The protein below binds the small molecule below.
Small molecule (SMILES): CC(=O)N[C@@H]1[C@@H](O)[C@H](O)[C@@H](CO)O[C@H]1O

Binding-site contacts:
Ligand atom O5 contacts residue ASN195 of chain 1.B at 2.4 Å (h-bond).
Ligand atom C2 contacts residue ASN195 of chain 1.B at 2.5 Å.
Ligand atom O7 contacts residue ASN195 of chain 1.B at 4.4 Å.
Ligand atom C1 contacts residue GLY193 of chain 1.B at 3.5 Å.
Ligand atom C7 contacts residue GLY193 of chain 1.B at 4.1 Å.
Ligand atom N2 contacts residue GLY193 of chain 1.B at 3.1 Å (h-bond).
Ligand atom C4 contacts residue ASN195 of chain 1.B at 4.2 Å.
Ligand atom C8 contacts residue GLY193 of chain 1.B at 4.0 Å.
Ligand atom C2 contacts residue GLY193 of chain 1.B at 3.9 Å.
Ligand atom C1 contacts residue ASN195 of chain 1.B at 1.4 Å.
Ligand atom C5 contacts residue ASN195 of chain 1.B at 3.7 Å.
Ligand atom C8 contacts residue TYR194 of chain 1.B at 4.1 Å (hydrophobic).
Ligand atom C7 contacts residue ASN195 of chain 1.B at 3.9 Å.
Ligand atom C3 contacts residue ASN195 of chain 1.B at 3.8 Å.
Ligand atom N2 contacts residue ASN195 of chain 1.B at 2.9 Å (h-bond).
Ligand atom C8 contacts residue TRP191 of chain 1.B at 3.7 Å (hydrophobic).

Sequence of chain 1.B:
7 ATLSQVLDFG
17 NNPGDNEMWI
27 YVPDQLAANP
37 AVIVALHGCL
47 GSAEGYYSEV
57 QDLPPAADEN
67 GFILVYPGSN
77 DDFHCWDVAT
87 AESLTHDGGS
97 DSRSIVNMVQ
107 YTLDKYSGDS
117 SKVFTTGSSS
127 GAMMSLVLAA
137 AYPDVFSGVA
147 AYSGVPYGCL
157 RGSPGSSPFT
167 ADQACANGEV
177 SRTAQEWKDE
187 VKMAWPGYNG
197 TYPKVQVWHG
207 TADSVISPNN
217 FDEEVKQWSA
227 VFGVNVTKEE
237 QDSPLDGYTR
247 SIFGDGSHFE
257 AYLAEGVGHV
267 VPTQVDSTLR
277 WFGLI